This protein binds this small molecule.
Small molecule (SMILES): CC(=O)N[C@H]1[C@H](O[C@H]2[C@H](O)[C@@H](NC(C)=O)CO[C@@H]2CO)O[C@H](CO)[C@@H](O)[C@@H]1O

Binding-site contacts:
Ligand atom N2 contacts residue SER24 of chain 1.C at 2.9 Å (h-bond).
Ligand atom C7 contacts residue ARG25 of chain 1.C at 4.3 Å.
Ligand atom C8 contacts residue ARG25 of chain 1.C at 4.0 Å.
Ligand atom C2 contacts residue SER24 of chain 1.C at 3.8 Å.
Ligand atom C7 contacts residue SER24 of chain 1.C at 3.8 Å.
Ligand atom N2 contacts residue ARG25 of chain 1.C at 4.1 Å.
Ligand atom O5 contacts residue ASN42 of chain 1.C at 2.3 Å (h-bond).
Ligand atom C1 contacts residue SER24 of chain 1.C at 3.9 Å.
Ligand atom C3 contacts residue ASN42 of chain 1.C at 3.8 Å.
Ligand atom C1 contacts residue ARG25 of chain 1.C at 4.5 Å.
Ligand atom C8 contacts residue SER24 of chain 1.C at 3.7 Å.
Ligand atom C4 contacts residue ASN42 of chain 1.C at 4.2 Å.
Ligand atom C7 contacts residue ASN42 of chain 1.C at 3.7 Å.
Ligand atom C8 contacts residue TRP23 of chain 1.C at 3.3 Å (hydrophobic).
Ligand atom C5 contacts residue ASN42 of chain 1.C at 3.6 Å.
Ligand atom C1 contacts residue ASN42 of chain 1.C at 1.4 Å.
Ligand atom O7 contacts residue ASN42 of chain 1.C at 3.9 Å.
Ligand atom C8 contacts residue VAL75 of chain 1.C at 4.4 Å (hydrophobic).
Ligand atom C3 contacts residue SER24 of chain 1.C at 4.0 Å.
Ligand atom N2 contacts residue ASN42 of chain 1.C at 3.0 Å (h-bond).
Ligand atom O6 contacts residue ASN42 of chain 1.C at 4.0 Å.
Ligand atom O7 contacts residue ASP43 of chain 1.C at 4.3 Å.
Ligand atom C2 contacts residue ASN42 of chain 1.C at 2.5 Å.

Sequence of chain 1.C:
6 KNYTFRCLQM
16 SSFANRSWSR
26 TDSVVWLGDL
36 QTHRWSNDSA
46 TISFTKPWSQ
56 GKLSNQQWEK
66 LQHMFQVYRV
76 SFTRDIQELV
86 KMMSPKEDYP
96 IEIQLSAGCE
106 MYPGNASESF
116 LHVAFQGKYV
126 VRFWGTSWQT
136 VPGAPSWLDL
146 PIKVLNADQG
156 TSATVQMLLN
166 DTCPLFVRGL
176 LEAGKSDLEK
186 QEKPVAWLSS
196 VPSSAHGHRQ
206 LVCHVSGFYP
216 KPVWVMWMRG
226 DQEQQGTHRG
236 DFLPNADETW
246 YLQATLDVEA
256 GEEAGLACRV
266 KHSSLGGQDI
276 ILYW